Sequence of chain 2.A:
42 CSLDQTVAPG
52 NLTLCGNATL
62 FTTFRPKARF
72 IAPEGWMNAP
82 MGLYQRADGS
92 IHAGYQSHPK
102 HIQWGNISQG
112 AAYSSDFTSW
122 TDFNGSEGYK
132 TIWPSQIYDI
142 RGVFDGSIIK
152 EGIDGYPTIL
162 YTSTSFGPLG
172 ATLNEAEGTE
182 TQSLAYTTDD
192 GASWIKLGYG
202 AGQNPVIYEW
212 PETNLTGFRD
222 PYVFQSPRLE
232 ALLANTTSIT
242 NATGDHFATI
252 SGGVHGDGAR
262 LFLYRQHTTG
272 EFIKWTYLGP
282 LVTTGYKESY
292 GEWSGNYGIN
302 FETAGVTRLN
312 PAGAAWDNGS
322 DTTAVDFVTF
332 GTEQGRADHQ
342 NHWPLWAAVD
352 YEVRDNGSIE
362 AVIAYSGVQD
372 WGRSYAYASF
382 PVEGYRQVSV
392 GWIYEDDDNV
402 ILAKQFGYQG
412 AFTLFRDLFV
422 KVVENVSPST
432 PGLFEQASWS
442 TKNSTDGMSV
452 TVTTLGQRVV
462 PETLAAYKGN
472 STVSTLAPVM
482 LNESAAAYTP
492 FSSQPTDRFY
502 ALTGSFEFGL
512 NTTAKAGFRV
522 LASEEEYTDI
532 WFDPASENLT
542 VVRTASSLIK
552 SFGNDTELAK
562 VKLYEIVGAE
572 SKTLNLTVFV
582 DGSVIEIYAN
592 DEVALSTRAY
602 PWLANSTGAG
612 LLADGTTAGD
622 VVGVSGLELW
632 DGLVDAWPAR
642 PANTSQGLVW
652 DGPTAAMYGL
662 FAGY

The protein below binds the small molecule below.
Small molecule (SMILES): CC(=O)N[C@@H]1[C@@H](O)[C@H](O)[C@@H](CO)O[C@H]1O

Binding-site contacts:
Ligand atom C7 contacts residue LYS551 of chain 2.A at 4.4 Å.
Ligand atom C1 contacts residue ASN555 of chain 2.A at 1.4 Å.
Ligand atom C8 contacts residue THR545 of chain 2.A at 3.8 Å.
Ligand atom C5 contacts residue ASN555 of chain 2.A at 3.6 Å.
Ligand atom O7 contacts residue THR545 of chain 2.A at 3.6 Å (h-bond).
Ligand atom C8 contacts residue ASN555 of chain 2.A at 4.0 Å.
Ligand atom O5 contacts residue ASN555 of chain 2.A at 2.3 Å (h-bond).
Ligand atom O6 contacts residue LYS551 of chain 2.A at 3.6 Å.
Ligand atom C3 contacts residue ASN555 of chain 2.A at 3.9 Å.
Ligand atom O7 contacts residue ASN555 of chain 2.A at 4.5 Å.
Ligand atom C4 contacts residue ASN555 of chain 2.A at 4.3 Å.
Ligand atom C2 contacts residue ASN555 of chain 2.A at 2.5 Å.
Ligand atom C7 contacts residue ASN555 of chain 2.A at 3.6 Å.
Ligand atom C7 contacts residue THR545 of chain 2.A at 3.9 Å.
Ligand atom N2 contacts residue ASN555 of chain 2.A at 3.0 Å (h-bond).
Ligand atom C8 contacts residue LYS551 of chain 2.A at 3.0 Å.
Ligand atom O5 contacts residue LYS551 of chain 2.A at 4.5 Å.